Sequence of chain 1.B:
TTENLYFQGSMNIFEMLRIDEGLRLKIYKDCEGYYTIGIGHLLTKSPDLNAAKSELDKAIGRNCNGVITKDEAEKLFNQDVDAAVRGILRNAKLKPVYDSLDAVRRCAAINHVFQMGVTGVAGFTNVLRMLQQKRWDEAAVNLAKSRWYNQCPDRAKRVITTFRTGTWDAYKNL

The protein below binds the small molecule below.
Small molecule (SMILES): C#C[C@@H](O)c1ccccc1

Binding-site contacts:
Ligand atom CAF contacts residue LEU141 of chain 1.B at 4.0 Å (hydrophobic).
Ligand atom CAA contacts residue LEU141 of chain 1.B at 3.8 Å (hydrophobic).
Ligand atom CAD contacts residue ALA122 of chain 1.B at 3.8 Å (hydrophobic).
Ligand atom CAA contacts residue VAL134 of chain 1.B at 3.7 Å (hydrophobic).
Ligand atom OAB contacts residue HIS125 of chain 1.B at 2.7 Å (h-bond).
Ligand atom OAB contacts residue VAL134 of chain 1.B at 4.1 Å.
Ligand atom CAC contacts residue VAL134 of chain 1.B at 3.8 Å (hydrophobic).
Ligand atom CAI contacts residue ALA122 of chain 1.B at 3.7 Å (hydrophobic).
Ligand atom CAD contacts residue LEU107 of chain 1.B at 3.7 Å (hydrophobic).
Ligand atom CAF contacts residue LEU107 of chain 1.B at 4.0 Å (hydrophobic).
Ligand atom CAJ contacts residue LEU144 of chain 1.B at 3.8 Å (hydrophobic).
Ligand atom CAF contacts residue ALA122 of chain 1.B at 3.9 Å (hydrophobic).
Ligand atom CAI contacts residue LEU141 of chain 1.B at 4.1 Å (hydrophobic).
Ligand atom CAE contacts residue ILE101 of chain 1.B at 3.9 Å (hydrophobic).
Ligand atom CAC contacts residue LEU141 of chain 1.B at 3.9 Å (hydrophobic).
Ligand atom CAE contacts residue ALA122 of chain 1.B at 3.6 Å (hydrophobic).
Ligand atom CAA contacts residue HIS125 of chain 1.B at 3.8 Å.
Ligand atom CAJ contacts residue HIS125 of chain 1.B at 3.8 Å.
Ligand atom CAD contacts residue TYR111 of chain 1.B at 3.9 Å (hydrophobic).
Ligand atom CAH contacts residue LEU141 of chain 1.B at 3.7 Å (hydrophobic).
Ligand atom CAF contacts residue VAL110 of chain 1.B at 3.8 Å (hydrophobic).
Ligand atom CAF contacts residue TYR111 of chain 1.B at 3.8 Å (hydrophobic).
Ligand atom CAC contacts residue LEU144 of chain 1.B at 4.0 Å (hydrophobic).
Ligand atom CAH contacts residue ALA122 of chain 1.B at 3.8 Å (hydrophobic).
Ligand atom CAG contacts residue ALA122 of chain 1.B at 3.5 Å (hydrophobic).
Ligand atom CAE contacts residue LEU107 of chain 1.B at 4.1 Å (hydrophobic).
Ligand atom CAE contacts residue VAL134 of chain 1.B at 4.2 Å (hydrophobic).
Ligand atom CAH contacts residue LEU114 of chain 1.B at 4.2 Å (hydrophobic).
Ligand atom CAC contacts residue HIS125 of chain 1.B at 3.6 Å.
Ligand atom CAI contacts residue VAL134 of chain 1.B at 4.1 Å (hydrophobic).
Ligand atom CAA contacts residue VAL140 of chain 1.B at 3.8 Å (hydrophobic).
Ligand atom CAA contacts residue PHE137 of chain 1.B at 3.9 Å (hydrophobic).
Ligand atom CAG contacts residue VAL134 of chain 1.B at 3.5 Å (hydrophobic).
Ligand atom CAG contacts residue VAL126 of chain 1.B at 4.1 Å (hydrophobic).
Ligand atom OAB contacts residue PHE176 of chain 1.B at 3.2 Å.
Ligand atom CAE contacts residue VAL126 of chain 1.B at 4.0 Å (hydrophobic).
Ligand atom CAH contacts residue VAL110 of chain 1.B at 4.0 Å (hydrophobic).
Ligand atom OAB contacts residue ALA122 of chain 1.B at 3.7 Å.
Ligand atom CAH contacts residue LEU144 of chain 1.B at 3.9 Å (hydrophobic).
Ligand atom CAJ contacts residue PHE176 of chain 1.B at 3.5 Å (hydrophobic).